Binding-site contacts:
Ligand atom P contacts residue ARG112 of chain 1.B at 3.3 Å.
Ligand atom O2 contacts residue LYS172 of chain 1.B at 3.2 Å (salt-bridge).
Ligand atom N3 contacts residue LEU85 of chain 1.B at 3.4 Å.
Ligand atom N1 contacts residue GLY82 of chain 1.B at 3.5 Å (h-bond).
Ligand atom O2' contacts residue GLY86 of chain 1.B at 3.0 Å (h-bond).
Ligand atom OP1 contacts residue LYS93 of chain 1.B at 3.1 Å (salt-bridge).
Ligand atom O2' contacts residue LYS102 of chain 1.B at 3.5 Å.
Ligand atom O2 contacts residue GLY86 of chain 1.B at 3.3 Å.
Ligand atom N1 contacts residue VAL81 of chain 1.B at 3.3 Å.
Ligand atom N6 contacts residue VAL105 of chain 1.B at 3.1 Å (h-bond).
Ligand atom C2 contacts residue ARG106 of chain 1.B at 2.9 Å.
Ligand atom O4' contacts residue GLY89 of chain 1.B at 3.3 Å.
Ligand atom O4' contacts residue LEU179 of chain 1.B at 3.4 Å.
Ligand atom O4' contacts residue LEU85 of chain 1.B at 3.5 Å.
Ligand atom C4 contacts residue GLN175 of chain 1.B at 3.5 Å.
Ligand atom N3 contacts residue GLN175 of chain 1.B at 2.6 Å (h-bond).
Ligand atom O2 contacts residue MET104 of chain 1.B at 3.4 Å.
Ligand atom O2 contacts residue ARG106 of chain 1.B at 2.4 Å (salt-bridge).
Ligand atom O2' contacts residue ARG112 of chain 1.B at 3.1 Å.
Ligand atom N1 contacts residue VAL105 of chain 1.B at 3.0 Å (h-bond).
Ligand atom C6 contacts residue ARG112 of chain 1.B at 3.1 Å.
Ligand atom OP1 contacts residue ARG88 of chain 1.B at 2.9 Å (salt-bridge).
Ligand atom C5 contacts residue ARG112 of chain 1.B at 3.1 Å.
Ligand atom OP1 contacts residue ARG112 of chain 1.B at 2.9 Å (salt-bridge).
Ligand atom C2 contacts residue SER110 of chain 1.B at 3.2 Å.
Ligand atom O2 contacts residue GLN175 of chain 1.B at 3.3 Å (h-bond).
Ligand atom O2' contacts residue LYS93 of chain 1.B at 3.1 Å (salt-bridge).
Ligand atom N3 contacts residue LYS172 of chain 1.B at 3.3 Å (salt-bridge).
Ligand atom N3 contacts residue ARG106 of chain 1.B at 2.7 Å (salt-bridge).
Ligand atom C2 contacts residue GLN175 of chain 1.B at 3.3 Å.
Ligand atom OP2 contacts residue ARG112 of chain 1.B at 3.3 Å (salt-bridge).
Ligand atom O4 contacts residue GLN175 of chain 1.B at 3.5 Å (h-bond).
Ligand atom C2 contacts residue GLY82 of chain 1.B at 3.1 Å.
Ligand atom C2 contacts residue ILE103 of chain 1.B at 3.2 Å (hydrophobic).
Ligand atom O3' contacts residue LYS93 of chain 1.B at 2.8 Å (salt-bridge).
Ligand atom N3 contacts residue GLY82 of chain 1.B at 3.2 Å (h-bond).
Ligand atom O2 contacts residue PRO87 of chain 1.B at 3.4 Å (h-bond).
Ligand atom C4' contacts residue LEU179 of chain 1.B at 3.5 Å (hydrophobic).
Ligand atom C6 contacts residue VAL81 of chain 1.B at 3.3 Å (hydrophobic).
Ligand atom O2' contacts residue GLY82 of chain 1.B at 3.3 Å (h-bond).

This small molecule binds to this protein.
Small molecule (SMILES): Nc1ccn([C@@H]2O[C@H](COP(=O)(O)O)[C@@H](O[P](=O)(O)OC[C@H]3O[C@@H](n4ccc(=O)[nH]c4=O)[C@H](O)[C@@H]3O[P](=O)(O)OC[C@H]3O[C@@H](n4cnc5c(N)ncnc54)[C@H](O)[C@@H]3O[P](=O)(O)OC[C@H]3O[C@@H](n4cnc5c(N)ncnc54)[C@H](O)[C@@H]3O[P](=O)(O)OC[C@H]3O[C@@H](n4ccc(N)nc4=O)[C@H](O)[C@@H]3O[P](=O)(O)OC[C@H]3O[C@@H](n4cnc5c(N)ncnc54)[C@H](O)[C@@H]3O[P](=O)(O)OC[C@H]3O[C@@H](n4cnc5c(N)ncnc54)[C@H](O)[C@@H]3O)[C@H]2O)c(=O)n1

Sequence of chain 1.B:
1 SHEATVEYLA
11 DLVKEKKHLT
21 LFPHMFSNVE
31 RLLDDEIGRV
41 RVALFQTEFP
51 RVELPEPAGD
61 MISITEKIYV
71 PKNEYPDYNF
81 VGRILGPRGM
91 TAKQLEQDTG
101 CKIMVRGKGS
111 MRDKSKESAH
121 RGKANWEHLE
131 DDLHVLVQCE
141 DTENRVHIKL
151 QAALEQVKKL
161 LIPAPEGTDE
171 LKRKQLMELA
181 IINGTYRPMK